Binding-site contacts:
Ligand atom O5 contacts residue TRP363 of chain 1.C at 4.1 Å.
Ligand atom O7 contacts residue ASN307 of chain 1.C at 3.8 Å.
Ligand atom C6 contacts residue ASN307 of chain 1.C at 4.3 Å.
Ligand atom C1 contacts residue TRP363 of chain 1.C at 4.0 Å (hydrophobic).
Ligand atom C4 contacts residue ASN307 of chain 1.C at 4.1 Å.
Ligand atom C8 contacts residue LYS303 of chain 1.C at 3.5 Å.
Ligand atom C5 contacts residue TRP363 of chain 1.C at 3.8 Å (hydrophobic).
Ligand atom O5 contacts residue ASN307 of chain 1.C at 2.0 Å (h-bond).
Ligand atom C1 contacts residue ASN307 of chain 1.C at 1.4 Å.
Ligand atom C5 contacts residue ASN307 of chain 1.C at 3.4 Å.
Ligand atom C7 contacts residue LYS303 of chain 1.C at 4.4 Å.
Ligand atom C2 contacts residue ASN307 of chain 1.C at 2.4 Å.
Ligand atom C6 contacts residue TRP363 of chain 1.C at 4.2 Å (hydrophobic).
Ligand atom N2 contacts residue ASN307 of chain 1.C at 3.0 Å (h-bond).
Ligand atom C3 contacts residue ASN307 of chain 1.C at 3.8 Å.
Ligand atom O7 contacts residue LYS303 of chain 1.C at 4.5 Å.
Ligand atom C7 contacts residue ASN307 of chain 1.C at 3.7 Å.

Sequence of chain 1.C:
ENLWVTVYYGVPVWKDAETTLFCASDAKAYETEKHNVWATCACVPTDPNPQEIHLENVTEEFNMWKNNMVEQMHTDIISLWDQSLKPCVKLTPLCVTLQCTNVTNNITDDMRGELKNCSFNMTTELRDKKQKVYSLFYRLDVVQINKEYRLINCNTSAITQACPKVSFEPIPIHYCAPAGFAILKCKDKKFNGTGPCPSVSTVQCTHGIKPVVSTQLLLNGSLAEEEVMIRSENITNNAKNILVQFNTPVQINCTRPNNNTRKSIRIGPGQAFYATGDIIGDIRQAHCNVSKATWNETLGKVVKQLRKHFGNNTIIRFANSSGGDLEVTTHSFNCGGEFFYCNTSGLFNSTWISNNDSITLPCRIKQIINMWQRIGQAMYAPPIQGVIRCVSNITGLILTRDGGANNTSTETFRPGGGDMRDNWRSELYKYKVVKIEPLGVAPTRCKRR

This small molecule binds to this protein.
Small molecule (SMILES): CC(=O)N[C@@H]1[C@@H](O)[C@H](O)[C@@H](CO)O[C@H]1O